Binding-site contacts:
Ligand atom C2 contacts residue GLU40 of chain 1.A at 4.4 Å.
Ligand atom C6 contacts residue TYR28 of chain 1.A at 3.2 Å (hydrophobic).
Ligand atom C8 contacts residue GLU40 of chain 1.A at 3.4 Å.
Ligand atom C3 contacts residue GLU40 of chain 1.A at 4.4 Å.
Ligand atom C7 contacts residue GLU40 of chain 1.A at 3.9 Å.
Ligand atom C5 contacts residue TYR28 of chain 1.A at 4.0 Å (hydrophobic).
Ligand atom N2 contacts residue ASN41 of chain 1.A at 3.0 Å (h-bond).
Ligand atom C6 contacts residue ASN41 of chain 1.A at 3.5 Å.
Ligand atom C6 contacts residue PRO13 of chain 1.A at 4.3 Å (hydrophobic).
Ligand atom C1 contacts residue ASN41 of chain 1.A at 1.4 Å.
Ligand atom O5 contacts residue TYR28 of chain 1.A at 3.6 Å (h-bond).
Ligand atom O6 contacts residue SER11 of chain 1.A at 4.4 Å.
Ligand atom C5 contacts residue ASN41 of chain 1.A at 2.8 Å.
Ligand atom C3 contacts residue ASN41 of chain 1.A at 3.3 Å.
Ligand atom O7 contacts residue ASN41 of chain 1.A at 4.5 Å.
Ligand atom C8 contacts residue SER11 of chain 1.A at 4.2 Å.
Ligand atom O6 contacts residue PRO13 of chain 1.A at 4.4 Å.
Ligand atom O5 contacts residue ASN41 of chain 1.A at 1.4 Å (h-bond).
Ligand atom O6 contacts residue TYR28 of chain 1.A at 4.3 Å.
Ligand atom C2 contacts residue ASN41 of chain 1.A at 2.5 Å.
Ligand atom N2 contacts residue GLU40 of chain 1.A at 3.3 Å (salt-bridge).
Ligand atom C4 contacts residue ASN41 of chain 1.A at 3.6 Å.
Ligand atom C7 contacts residue ASN41 of chain 1.A at 4.0 Å.

Sequence of chain 1.A:
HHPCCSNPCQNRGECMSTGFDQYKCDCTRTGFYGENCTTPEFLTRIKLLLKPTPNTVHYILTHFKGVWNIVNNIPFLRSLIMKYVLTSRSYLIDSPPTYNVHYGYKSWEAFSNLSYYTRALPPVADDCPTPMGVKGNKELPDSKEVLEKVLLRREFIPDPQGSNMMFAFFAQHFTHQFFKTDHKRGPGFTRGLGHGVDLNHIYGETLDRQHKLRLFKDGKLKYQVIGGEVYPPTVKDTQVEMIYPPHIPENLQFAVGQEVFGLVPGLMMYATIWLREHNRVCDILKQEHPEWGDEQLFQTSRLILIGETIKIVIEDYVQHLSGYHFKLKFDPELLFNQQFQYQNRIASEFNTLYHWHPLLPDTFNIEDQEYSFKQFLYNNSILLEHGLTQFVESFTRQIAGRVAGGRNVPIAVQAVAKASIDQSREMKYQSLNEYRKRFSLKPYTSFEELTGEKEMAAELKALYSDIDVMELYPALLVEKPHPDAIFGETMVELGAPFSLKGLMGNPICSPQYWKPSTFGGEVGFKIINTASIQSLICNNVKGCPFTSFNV

The protein below binds the small molecule below.
Small molecule (SMILES): CC(=O)N[C@H]1[C@H](O[C@H]2[C@H](O)[C@@H](NC(C)=O)CO[C@H]2CO)O[C@H](CO)[C@@H](O)[C@@H]1O